Binding-site contacts:
Ligand atom C6 contacts residue SER353 of chain 1.E at 3.8 Å.
Ligand atom P2 contacts residue THR348 of chain 1.E at 3.4 Å.
Ligand atom O4 contacts residue GLY436 of chain 1.E at 3.8 Å.
Ligand atom P2 contacts residue SER353 of chain 1.E at 3.5 Å.
Ligand atom O4P contacts residue THR348 of chain 1.E at 2.4 Å (h-bond).
Ligand atom O5 contacts residue LEU347 of chain 1.E at 3.4 Å (h-bond).
Ligand atom C6 contacts residue THR438 of chain 1.E at 3.4 Å.
Ligand atom O2 contacts residue LEU347 of chain 1.E at 3.4 Å.
Ligand atom P1 contacts residue ARG405 of chain 1.E at 3.6 Å.
Ligand atom O6P contacts residue GLY436 of chain 1.E at 2.9 Å (h-bond).
Ligand atom C3 contacts residue GLY434 of chain 1.E at 3.5 Å.
Ligand atom O4P contacts residue SER353 of chain 1.E at 2.7 Å (h-bond).
Ligand atom O3 contacts residue GLY430 of chain 1.E at 3.2 Å.
Ligand atom O3P contacts residue PRO433 of chain 1.E at 3.8 Å.
Ligand atom O4 contacts residue TYR437 of chain 1.E at 2.9 Å (h-bond).
Ligand atom C5 contacts residue GLY434 of chain 1.E at 3.4 Å.
Ligand atom O5P contacts residue THR350 of chain 1.E at 2.7 Å (h-bond).
Ligand atom O6 contacts residue THR348 of chain 1.E at 3.5 Å.
Ligand atom O5P contacts residue SER435 of chain 1.E at 3.1 Å (h-bond).
Ligand atom O4P contacts residue ARG352 of chain 1.E at 3.7 Å.
Ligand atom O2P contacts residue PRO433 of chain 1.E at 3.8 Å.
Ligand atom C4 contacts residue GLY434 of chain 1.E at 3.3 Å.
Ligand atom P2 contacts residue THR349 of chain 1.E at 3.6 Å.
Ligand atom O3P contacts residue ARG405 of chain 1.E at 2.9 Å (salt-bridge).
Ligand atom O6P contacts residue SER353 of chain 1.E at 3.5 Å (h-bond).
Ligand atom O5P contacts residue THR349 of chain 1.E at 3.3 Å (h-bond).
Ligand atom O1P contacts residue ARG405 of chain 1.E at 2.7 Å (salt-bridge).
Ligand atom O6P contacts residue SER435 of chain 1.E at 3.5 Å (h-bond).
Ligand atom O2P contacts residue GLY434 of chain 1.E at 2.9 Å (h-bond).
Ligand atom O4 contacts residue GLY434 of chain 1.E at 2.4 Å (h-bond).
Ligand atom O6 contacts residue THR349 of chain 1.E at 3.1 Å (h-bond).
Ligand atom C6 contacts residue LEU347 of chain 1.E at 3.3 Å (hydrophobic).
Ligand atom O5P contacts residue THR348 of chain 1.E at 3.6 Å.
Ligand atom C1 contacts residue ARG405 of chain 1.E at 3.6 Å.
Ligand atom O2 contacts residue GLY430 of chain 1.E at 3.4 Å (h-bond).
Ligand atom O3P contacts residue TRP398 of chain 1.E at 2.6 Å (h-bond).
Ligand atom C3 contacts residue ARG432 of chain 1.E at 3.4 Å.
Ligand atom O4 contacts residue THR438 of chain 1.E at 3.6 Å (h-bond).
Ligand atom O3 contacts residue ARG432 of chain 1.E at 2.7 Å (salt-bridge).
Ligand atom O3 contacts residue TRP398 of chain 1.E at 3.4 Å.

Sequence of chain 1.E:
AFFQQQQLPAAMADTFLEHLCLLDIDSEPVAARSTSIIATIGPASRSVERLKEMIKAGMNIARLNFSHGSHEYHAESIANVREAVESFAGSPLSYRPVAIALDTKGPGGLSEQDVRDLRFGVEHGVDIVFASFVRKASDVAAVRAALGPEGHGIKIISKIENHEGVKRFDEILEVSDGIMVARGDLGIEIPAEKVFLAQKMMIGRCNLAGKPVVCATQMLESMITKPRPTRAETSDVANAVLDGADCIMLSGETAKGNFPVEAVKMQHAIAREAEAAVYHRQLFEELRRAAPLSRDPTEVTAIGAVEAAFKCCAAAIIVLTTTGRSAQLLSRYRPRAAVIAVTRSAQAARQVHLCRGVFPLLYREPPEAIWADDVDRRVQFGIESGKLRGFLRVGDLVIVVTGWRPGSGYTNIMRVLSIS

This small molecule binds to this protein.
Small molecule (SMILES): O=P(O)(O)OC[C@H]1O[C@](O)(COP(=O)(O)O)[C@@H](O)[C@@H]1O